Binding-site contacts:
Ligand atom CAM contacts residue TYR258 of chain 2.A at 3.7 Å (hydrophobic).
Ligand atom OAE contacts residue HIS195 of chain 2.A at 3.1 Å.
Ligand atom OAX contacts residue TYR258 of chain 2.A at 3.1 Å.
Ligand atom OAG contacts residue LYS163 of chain 2.A at 3.8 Å.
Ligand atom NAO contacts residue TYR198 of chain 2.A at 2.9 Å (h-bond).
Ligand atom CAB contacts residue ASP145 of chain 2.A at 3.8 Å.
Ligand atom CAL contacts residue TYR198 of chain 2.A at 3.7 Å (hydrophobic).
Ligand atom CAL contacts residue ASN300 of chain 2.A at 3.4 Å.
Ligand atom CAQ contacts residue TYR198 of chain 2.A at 3.8 Å (hydrophobic).
Ligand atom CAA contacts residue LEU148 of chain 2.A at 3.7 Å (hydrophobic).
Ligand atom OAE contacts residue ASP145 of chain 2.A at 2.9 Å (salt-bridge).
Ligand atom CAW contacts residue ARG261 of chain 2.A at 3.5 Å.
Ligand atom CAW contacts residue PHE262 of chain 2.A at 3.5 Å (hydrophobic).
Ligand atom CAU contacts residue ARG261 of chain 2.A at 3.7 Å.
Ligand atom OAG contacts residue LEU219 of chain 2.A at 3.6 Å.
Ligand atom OAE contacts residue TYR193 of chain 2.A at 3.7 Å.
Ligand atom CAZ contacts residue TYR258 of chain 2.A at 3.1 Å (hydrophobic).
Ligand atom CAK contacts residue ASN300 of chain 2.A at 3.0 Å.
Ligand atom OAV contacts residue ARG261 of chain 2.A at 2.8 Å (salt-bridge).
Ligand atom CAP contacts residue TYR198 of chain 2.A at 3.7 Å (hydrophobic).
Ligand atom CAM contacts residue TYR198 of chain 2.A at 3.8 Å (hydrophobic).
Ligand atom CAY contacts residue PHE277 of chain 2.A at 3.7 Å (hydrophobic).
Ligand atom OAV contacts residue TYR258 of chain 2.A at 3.8 Å.
Ligand atom CAR contacts residue PHE277 of chain 2.A at 3.5 Å (hydrophobic).
Ligand atom CAZ contacts residue PHE277 of chain 2.A at 3.4 Å (hydrophobic).
Ligand atom CAW contacts residue TYR258 of chain 2.A at 3.5 Å (hydrophobic).
Ligand atom OAX contacts residue PHE262 of chain 2.A at 3.3 Å.
Ligand atom OAG contacts residue GLY164 of chain 2.A at 3.3 Å.
Ligand atom CAA contacts residue TYR169 of chain 2.A at 3.7 Å (hydrophobic).
Ligand atom CAA contacts residue ASP145 of chain 2.A at 3.1 Å.
Ligand atom CAU contacts residue TYR258 of chain 2.A at 3.8 Å (hydrophobic).
Ligand atom OAV contacts residue PHE265 of chain 2.A at 3.6 Å.
Ligand atom CAM contacts residue ASN300 of chain 2.A at 3.7 Å.
Ligand atom CAC contacts residue ASP145 of chain 2.A at 3.4 Å.
Ligand atom CAZ contacts residue PHE262 of chain 2.A at 3.6 Å (hydrophobic).
Ligand atom CAY contacts residue PHE262 of chain 2.A at 3.8 Å (hydrophobic).
Ligand atom CAY contacts residue TYR258 of chain 2.A at 3.2 Å (hydrophobic).
Ligand atom NAJ contacts residue ASN300 of chain 2.A at 3.8 Å.
Ligand atom OAN contacts residue ASN300 of chain 2.A at 2.8 Å (h-bond).
Ligand atom OAN contacts residue TYR258 of chain 2.A at 2.6 Å (h-bond).

A small-molecule ligand and the protein it binds are described below.
Small molecule (SMILES): CC(C)(CO)[C@@H](O)C(=O)NCCC(=O)NCCc1ccc2c(c1)OCO2

Sequence of chain 2.A:
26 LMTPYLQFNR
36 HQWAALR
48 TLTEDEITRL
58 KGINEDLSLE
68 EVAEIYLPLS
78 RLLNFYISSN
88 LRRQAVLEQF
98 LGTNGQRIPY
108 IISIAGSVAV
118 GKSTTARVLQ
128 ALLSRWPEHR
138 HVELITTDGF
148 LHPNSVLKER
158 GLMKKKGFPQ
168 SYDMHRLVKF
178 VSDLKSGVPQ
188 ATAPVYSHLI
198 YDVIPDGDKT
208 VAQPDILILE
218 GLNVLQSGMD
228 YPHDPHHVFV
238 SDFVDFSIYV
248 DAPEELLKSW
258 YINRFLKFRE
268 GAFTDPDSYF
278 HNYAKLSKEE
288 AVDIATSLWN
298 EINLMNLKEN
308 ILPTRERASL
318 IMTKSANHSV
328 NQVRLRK